This small molecule binds to this protein.
Small molecule (SMILES): Nc1nc(=O)c2ncn([C@@H]3O[C@H](COP(=O)=O)[C@@H](O[P](=O)(O)OC[C@H]4O[C@@H](n5cnc6c(=O)nc(N)[nH]c65)[C@H](O)[C@@H]4O[P](=O)(O)OC[C@H]4O[C@@H](n5cnc6c(N)ncnc65)[C@H](O)[C@@H]4O)[C@H]3O)c2[nH]1

Binding-site contacts:
Ligand atom O4' contacts residue ILE17 of chain 1.A at 3.8 Å.
Ligand atom O4' contacts residue GLY124 of chain 1.A at 4.5 Å.
Ligand atom P contacts residue ASN18 of chain 1.A at 3.2 Å.
Ligand atom N7 contacts residue ASN18 of chain 1.A at 3.6 Å (h-bond).
Ligand atom C4' contacts residue ILE17 of chain 1.A at 4.4 Å (hydrophobic).
Ligand atom C4' contacts residue VAL121 of chain 1.A at 4.3 Å (hydrophobic).
Ligand atom N9 contacts residue ASN18 of chain 1.A at 3.2 Å.
Ligand atom C4 contacts residue ASN18 of chain 1.A at 4.0 Å.
Ligand atom C5' contacts residue VAL121 of chain 1.A at 4.4 Å (hydrophobic).
Ligand atom O2' contacts residue GLY124 of chain 1.A at 3.1 Å.
Ligand atom O5' contacts residue ASN18 of chain 1.A at 4.1 Å.
Ligand atom O4' contacts residue ILE16 of chain 1.A at 4.1 Å.
Ligand atom O4' contacts residue ASN18 of chain 1.A at 2.8 Å (h-bond).
Ligand atom C4' contacts residue GLY124 of chain 1.A at 3.7 Å.
Ligand atom O2' contacts residue ALA122 of chain 1.A at 4.3 Å.
Ligand atom C5' contacts residue GLY124 of chain 1.A at 4.4 Å.
Ligand atom C5' contacts residue ASN18 of chain 1.A at 3.9 Å.
Ligand atom OP1 contacts residue ASN18 of chain 1.A at 3.6 Å (h-bond).
Ligand atom C5' contacts residue ILE16 of chain 1.A at 3.5 Å (hydrophobic).
Ligand atom O3' contacts residue GLY124 of chain 1.A at 3.5 Å.
Ligand atom O3' contacts residue MET123 of chain 1.A at 4.2 Å.
Ligand atom C3' contacts residue GLY124 of chain 1.A at 3.9 Å.
Ligand atom O4' contacts residue VAL121 of chain 1.A at 4.3 Å.
Ligand atom OP2 contacts residue ASN18 of chain 1.A at 4.1 Å.
Ligand atom N3 contacts residue ASN18 of chain 1.A at 4.4 Å.
Ligand atom C1' contacts residue ASN18 of chain 1.A at 3.6 Å.
Ligand atom C4' contacts residue ASN18 of chain 1.A at 3.9 Å.
Ligand atom C5 contacts residue ASN18 of chain 1.A at 4.2 Å.
Ligand atom C5' contacts residue GLY124 of chain 1.A at 4.0 Å.
Ligand atom OP1 contacts residue ILE16 of chain 1.A at 4.3 Å.
Ligand atom C4' contacts residue ILE16 of chain 1.A at 3.6 Å (hydrophobic).
Ligand atom C5' contacts residue ALA122 of chain 1.A at 4.2 Å (hydrophobic).
Ligand atom C8 contacts residue ASN18 of chain 1.A at 3.0 Å.
Ligand atom O5' contacts residue ILE16 of chain 1.A at 4.5 Å.
Ligand atom C2' contacts residue GLY124 of chain 1.A at 4.0 Å.
Ligand atom O2' contacts residue VAL121 of chain 1.A at 3.9 Å.

Sequence of chain 1.A:
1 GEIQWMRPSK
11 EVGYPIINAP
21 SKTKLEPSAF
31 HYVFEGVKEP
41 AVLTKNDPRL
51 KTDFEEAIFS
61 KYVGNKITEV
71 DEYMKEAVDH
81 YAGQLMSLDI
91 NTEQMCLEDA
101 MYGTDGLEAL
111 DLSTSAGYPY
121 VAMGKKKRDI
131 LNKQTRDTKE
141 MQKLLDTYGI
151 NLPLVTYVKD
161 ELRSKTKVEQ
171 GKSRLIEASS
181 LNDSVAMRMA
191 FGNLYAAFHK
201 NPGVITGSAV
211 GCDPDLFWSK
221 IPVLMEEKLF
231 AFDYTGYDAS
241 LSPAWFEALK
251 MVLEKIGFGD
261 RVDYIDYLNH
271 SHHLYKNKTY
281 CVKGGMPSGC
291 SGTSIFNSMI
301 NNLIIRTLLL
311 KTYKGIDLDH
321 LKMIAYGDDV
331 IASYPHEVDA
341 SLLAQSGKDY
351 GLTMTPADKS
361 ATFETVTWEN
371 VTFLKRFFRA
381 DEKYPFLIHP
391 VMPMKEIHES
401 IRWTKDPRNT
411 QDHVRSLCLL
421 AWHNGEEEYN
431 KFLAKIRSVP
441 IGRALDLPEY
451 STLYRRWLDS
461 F